The protein below binds the small molecule below.
Small molecule (SMILES): Oc1ccnc2ccccc12

Binding-site contacts:
Ligand atom CAM contacts residue ILE95 of chain 1.A at 3.9 Å (hydrophobic).
Ligand atom CAG contacts residue VAL43 of chain 1.A at 3.8 Å (hydrophobic).
Ligand atom CAF contacts residue TYR46 of chain 1.A at 4.3 Å (hydrophobic).
Ligand atom O01 contacts residue TYR46 of chain 1.A at 3.8 Å.
Ligand atom O01 contacts residue CYS85 of chain 1.A at 4.5 Å.
Ligand atom O01 contacts residue ASN89 of chain 1.A at 2.7 Å (h-bond).
Ligand atom CAG contacts residue PHE88 of chain 1.A at 4.2 Å (hydrophobic).
Ligand atom NAH contacts residue VAL38 of chain 1.A at 3.9 Å.
Ligand atom CAL contacts residue VAL38 of chain 1.A at 4.2 Å (hydrophobic).
Ligand atom CAD contacts residue VAL38 of chain 1.A at 3.9 Å (hydrophobic).
Ligand atom CAF contacts residue ILE95 of chain 1.A at 4.1 Å (hydrophobic).
Ligand atom CAD contacts residue PRO33 of chain 1.A at 4.0 Å (hydrophobic).
Ligand atom NAH contacts residue ILE95 of chain 1.A at 4.3 Å.
Ligand atom CAF contacts residue VAL38 of chain 1.A at 4.1 Å (hydrophobic).
Ligand atom CAE contacts residue VAL38 of chain 1.A at 3.8 Å (hydrophobic).
Ligand atom CAJ contacts residue ILE95 of chain 1.A at 4.2 Å (hydrophobic).
Ligand atom CAL contacts residue ILE95 of chain 1.A at 4.0 Å (hydrophobic).
Ligand atom CAL contacts residue ASN89 of chain 1.A at 4.4 Å.
Ligand atom CAE contacts residue PRO33 of chain 1.A at 2.9 Å (hydrophobic).
Ligand atom CAI contacts residue ASN89 of chain 1.A at 4.0 Å.
Ligand atom O01 contacts residue PHE88 of chain 1.A at 4.1 Å.
Ligand atom CAD contacts residue ILE95 of chain 1.A at 4.1 Å (hydrophobic).
Ligand atom NAH contacts residue PRO33 of chain 1.A at 3.6 Å (h-bond).
Ligand atom CAI contacts residue ILE95 of chain 1.A at 4.4 Å (hydrophobic).
Ligand atom O01 contacts residue ILE95 of chain 1.A at 4.3 Å.
Ligand atom CAI contacts residue PHE88 of chain 1.A at 3.8 Å (hydrophobic).
Ligand atom CAF contacts residue ASN89 of chain 1.A at 3.7 Å.
Ligand atom CAK contacts residue VAL43 of chain 1.A at 3.9 Å (hydrophobic).
Ligand atom CAM contacts residue VAL38 of chain 1.A at 4.1 Å (hydrophobic).

Sequence of chain 1.A:
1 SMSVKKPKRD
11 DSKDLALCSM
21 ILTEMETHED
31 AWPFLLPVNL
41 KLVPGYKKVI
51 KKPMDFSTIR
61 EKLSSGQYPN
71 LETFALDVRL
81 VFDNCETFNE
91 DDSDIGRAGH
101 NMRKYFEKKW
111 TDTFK